The small molecule below binds the protein below.
Small molecule (SMILES): CC(=O)N[C@@H]1[C@@H](O)[C@H](O)[C@@H](CO)O[C@H]1O

Binding-site contacts:
Ligand atom O5 contacts residue ASN454 of chain 1.E at 2.4 Å (h-bond).
Ligand atom C8 contacts residue ASP452 of chain 1.E at 3.8 Å.
Ligand atom C1 contacts residue ASN454 of chain 1.E at 1.4 Å.
Ligand atom C3 contacts residue ASN454 of chain 1.E at 3.8 Å.
Ligand atom O7 contacts residue ASN454 of chain 1.E at 4.5 Å.
Ligand atom N2 contacts residue ASN454 of chain 1.E at 2.9 Å (h-bond).
Ligand atom C2 contacts residue ASN454 of chain 1.E at 2.5 Å.
Ligand atom C7 contacts residue ASN454 of chain 1.E at 3.9 Å.
Ligand atom C4 contacts residue ASN454 of chain 1.E at 4.2 Å.
Ligand atom C8 contacts residue GLY453 of chain 1.E at 4.0 Å.
Ligand atom C5 contacts residue ASN454 of chain 1.E at 3.7 Å.

Sequence of chain 1.E:
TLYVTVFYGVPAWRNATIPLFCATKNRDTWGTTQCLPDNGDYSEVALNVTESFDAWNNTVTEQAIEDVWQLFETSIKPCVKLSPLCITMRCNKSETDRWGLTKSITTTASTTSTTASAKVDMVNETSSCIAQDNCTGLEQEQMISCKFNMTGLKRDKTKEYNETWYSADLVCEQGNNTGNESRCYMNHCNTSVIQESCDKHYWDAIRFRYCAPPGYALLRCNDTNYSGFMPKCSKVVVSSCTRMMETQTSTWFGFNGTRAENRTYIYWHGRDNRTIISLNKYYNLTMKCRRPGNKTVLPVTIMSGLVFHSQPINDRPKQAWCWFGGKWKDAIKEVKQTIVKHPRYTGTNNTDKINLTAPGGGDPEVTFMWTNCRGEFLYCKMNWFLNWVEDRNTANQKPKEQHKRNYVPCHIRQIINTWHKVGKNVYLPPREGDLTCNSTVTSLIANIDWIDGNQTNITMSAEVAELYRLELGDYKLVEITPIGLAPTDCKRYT